The small molecule below binds the protein below.
Small molecule (SMILES): O=C[C@H](O)CO

Sequence of chain 3.B:
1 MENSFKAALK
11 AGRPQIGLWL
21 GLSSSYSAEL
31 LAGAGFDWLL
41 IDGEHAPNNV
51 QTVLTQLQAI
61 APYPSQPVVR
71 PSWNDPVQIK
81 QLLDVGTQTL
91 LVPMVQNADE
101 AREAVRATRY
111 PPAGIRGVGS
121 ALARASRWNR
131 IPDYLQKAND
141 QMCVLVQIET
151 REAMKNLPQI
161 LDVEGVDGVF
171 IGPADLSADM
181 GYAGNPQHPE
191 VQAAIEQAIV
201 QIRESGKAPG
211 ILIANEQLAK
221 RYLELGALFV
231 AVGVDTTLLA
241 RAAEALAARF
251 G

Sequence of chain 3.A:
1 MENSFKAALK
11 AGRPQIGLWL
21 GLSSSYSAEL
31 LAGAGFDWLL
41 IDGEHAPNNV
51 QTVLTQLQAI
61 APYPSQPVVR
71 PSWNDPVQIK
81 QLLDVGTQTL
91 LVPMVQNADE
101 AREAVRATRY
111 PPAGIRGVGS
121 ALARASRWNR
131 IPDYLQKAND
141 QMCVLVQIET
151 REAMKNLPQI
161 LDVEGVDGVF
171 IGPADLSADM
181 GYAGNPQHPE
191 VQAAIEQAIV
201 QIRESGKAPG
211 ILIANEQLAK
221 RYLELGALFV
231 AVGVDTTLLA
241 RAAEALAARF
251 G

Sequence of chain 2.B:
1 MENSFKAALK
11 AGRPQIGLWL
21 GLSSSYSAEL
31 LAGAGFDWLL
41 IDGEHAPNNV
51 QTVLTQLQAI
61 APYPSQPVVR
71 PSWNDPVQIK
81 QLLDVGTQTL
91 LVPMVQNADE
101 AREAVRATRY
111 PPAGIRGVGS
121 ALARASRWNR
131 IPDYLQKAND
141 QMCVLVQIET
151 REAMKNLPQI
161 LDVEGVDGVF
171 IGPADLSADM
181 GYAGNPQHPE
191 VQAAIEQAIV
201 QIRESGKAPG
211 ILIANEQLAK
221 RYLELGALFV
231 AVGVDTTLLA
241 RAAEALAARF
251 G

Binding-site contacts:
Ligand atom O1 contacts residue LEU54 of chain 2.B at 3.2 Å.
Ligand atom C1 contacts residue SER25 of chain 3.A at 4.3 Å.
Ligand atom O3 contacts residue LEU22 of chain 3.B at 4.2 Å.
Ligand atom O3 contacts residue SER23 of chain 3.B at 3.3 Å (h-bond).
Ligand atom C2 contacts residue SER23 of chain 3.B at 4.2 Å.
Ligand atom O3 contacts residue SER24 of chain 3.A at 3.8 Å.
Ligand atom O2 contacts residue TYR26 of chain 3.A at 4.0 Å.
Ligand atom O1 contacts residue GLN51 of chain 2.B at 2.0 Å (h-bond).
Ligand atom C2 contacts residue TYR26 of chain 3.A at 4.0 Å (hydrophobic).
Ligand atom C1 contacts residue GLN51 of chain 2.B at 3.2 Å.
Ligand atom C3 contacts residue SER24 of chain 3.A at 4.0 Å.
Ligand atom C3 contacts residue LEU22 of chain 3.B at 3.6 Å (hydrophobic).
Ligand atom O3 contacts residue SER24 of chain 3.B at 4.4 Å.
Ligand atom O2 contacts residue LEU54 of chain 2.B at 3.8 Å.
Ligand atom O2 contacts residue GLN51 of chain 2.B at 3.7 Å.
Ligand atom C2 contacts residue GLN51 of chain 2.B at 3.6 Å.
Ligand atom C1 contacts residue TYR26 of chain 3.A at 3.6 Å (hydrophobic).
Ligand atom C1 contacts residue LEU54 of chain 2.B at 3.9 Å (hydrophobic).
Ligand atom C3 contacts residue TYR26 of chain 3.A at 3.4 Å (hydrophobic).
Ligand atom O1 contacts residue THR55 of chain 2.B at 3.8 Å.
Ligand atom O2 contacts residue SER23 of chain 3.B at 3.7 Å.
Ligand atom O3 contacts residue TYR26 of chain 3.A at 4.4 Å.
Ligand atom C3 contacts residue SER23 of chain 3.B at 3.5 Å.
Ligand atom O2 contacts residue PRO47 of chain 3.B at 3.3 Å.